Sequence of chain 1.A:
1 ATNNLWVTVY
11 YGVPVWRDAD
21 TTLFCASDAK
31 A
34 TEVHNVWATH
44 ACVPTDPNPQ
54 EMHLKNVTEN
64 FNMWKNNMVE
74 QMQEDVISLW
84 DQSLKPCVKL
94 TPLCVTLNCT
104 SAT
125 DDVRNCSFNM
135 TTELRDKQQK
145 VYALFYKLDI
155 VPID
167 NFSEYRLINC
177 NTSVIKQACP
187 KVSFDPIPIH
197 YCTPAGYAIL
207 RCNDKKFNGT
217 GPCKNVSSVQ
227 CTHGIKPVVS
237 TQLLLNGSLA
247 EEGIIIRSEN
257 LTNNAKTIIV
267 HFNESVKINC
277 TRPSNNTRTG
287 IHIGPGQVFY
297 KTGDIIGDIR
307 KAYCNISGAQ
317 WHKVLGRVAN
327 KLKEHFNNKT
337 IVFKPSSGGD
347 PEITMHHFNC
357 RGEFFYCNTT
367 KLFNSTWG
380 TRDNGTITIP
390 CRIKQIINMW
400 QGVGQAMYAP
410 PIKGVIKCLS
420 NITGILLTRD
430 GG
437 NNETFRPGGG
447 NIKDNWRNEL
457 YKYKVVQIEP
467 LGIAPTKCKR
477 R

Binding-site contacts:
Ligand atom N2 contacts residue HIS56 of chain 1.A at 3.9 Å.
Ligand atom C8 contacts residue ASN221 of chain 1.A at 4.4 Å.
Ligand atom C1 contacts residue ASN209 of chain 1.A at 3.7 Å.
Ligand atom C7 contacts residue ASN221 of chain 1.A at 3.8 Å.
Ligand atom O7 contacts residue ASN221 of chain 1.A at 4.1 Å.
Ligand atom C3 contacts residue ASN221 of chain 1.A at 3.8 Å.
Ligand atom C5 contacts residue ASN221 of chain 1.A at 3.6 Å.
Ligand atom N2 contacts residue ASN221 of chain 1.A at 3.0 Å (h-bond).
Ligand atom C2 contacts residue HIS56 of chain 1.A at 4.2 Å.
Ligand atom O5 contacts residue ASN221 of chain 1.A at 2.3 Å (h-bond).
Ligand atom O6 contacts residue ASN209 of chain 1.A at 4.3 Å.
Ligand atom C2 contacts residue ASN221 of chain 1.A at 2.5 Å.
Ligand atom C3 contacts residue HIS56 of chain 1.A at 4.2 Å.
Ligand atom C1 contacts residue HIS56 of chain 1.A at 3.8 Å.
Ligand atom O5 contacts residue ASN209 of chain 1.A at 3.5 Å (h-bond).
Ligand atom C4 contacts residue ASN221 of chain 1.A at 4.2 Å.
Ligand atom C1 contacts residue ASN221 of chain 1.A at 1.4 Å.

The small molecule below binds the protein below.
Small molecule (SMILES): CC(=O)N[C@@H]1[C@@H](O)[C@H](O)[C@@H](CO)O[C@H]1O